Sequence of chain 1.A:
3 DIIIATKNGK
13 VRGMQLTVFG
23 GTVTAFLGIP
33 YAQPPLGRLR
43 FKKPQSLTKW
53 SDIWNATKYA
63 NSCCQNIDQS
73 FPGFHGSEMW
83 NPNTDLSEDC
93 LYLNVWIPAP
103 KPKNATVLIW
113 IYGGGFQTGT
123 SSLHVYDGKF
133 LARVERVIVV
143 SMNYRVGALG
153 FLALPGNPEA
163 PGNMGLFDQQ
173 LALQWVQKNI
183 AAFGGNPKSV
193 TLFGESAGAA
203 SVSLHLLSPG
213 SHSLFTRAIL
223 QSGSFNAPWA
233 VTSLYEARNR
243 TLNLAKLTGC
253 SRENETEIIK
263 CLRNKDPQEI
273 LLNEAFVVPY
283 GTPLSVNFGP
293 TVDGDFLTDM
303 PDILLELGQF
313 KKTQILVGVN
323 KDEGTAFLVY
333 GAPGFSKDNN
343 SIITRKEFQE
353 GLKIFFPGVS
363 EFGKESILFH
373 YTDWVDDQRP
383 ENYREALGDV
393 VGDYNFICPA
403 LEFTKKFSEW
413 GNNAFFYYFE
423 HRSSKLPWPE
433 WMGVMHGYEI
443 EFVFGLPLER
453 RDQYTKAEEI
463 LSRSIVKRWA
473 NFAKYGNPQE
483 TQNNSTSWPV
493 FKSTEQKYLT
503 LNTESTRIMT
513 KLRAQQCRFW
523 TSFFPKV

Binding-site contacts:
Ligand atom C7 contacts residue GLY336 of chain 1.A at 3.5 Å.
Ligand atom O7 contacts residue PRO335 of chain 1.A at 3.3 Å.
Ligand atom C8 contacts residue GLY336 of chain 1.A at 3.7 Å.
Ligand atom O7 contacts residue ASN341 of chain 1.A at 4.1 Å.
Ligand atom C5 contacts residue ASN341 of chain 1.A at 4.3 Å.
Ligand atom O4 contacts residue GLY336 of chain 1.A at 4.3 Å.
Ligand atom N2 contacts residue GLY336 of chain 1.A at 4.4 Å.
Ligand atom C5 contacts residue GLY336 of chain 1.A at 4.2 Å.
Ligand atom O7 contacts residue ASN342 of chain 1.A at 3.9 Å.
Ligand atom C3 contacts residue GLY336 of chain 1.A at 4.1 Å.
Ligand atom C2 contacts residue ASN341 of chain 1.A at 2.6 Å.
Ligand atom C3 contacts residue ASN341 of chain 1.A at 3.9 Å.
Ligand atom C7 contacts residue ASN341 of chain 1.A at 3.3 Å.
Ligand atom O7 contacts residue GLY336 of chain 1.A at 3.2 Å (h-bond).
Ligand atom C1 contacts residue ASN341 of chain 1.A at 1.4 Å.
Ligand atom C6 contacts residue SER338 of chain 1.A at 4.4 Å.
Ligand atom C1 contacts residue GLY336 of chain 1.A at 4.2 Å.
Ligand atom C6 contacts residue PHE337 of chain 1.A at 3.9 Å (hydrophobic).
Ligand atom C8 contacts residue PRO335 of chain 1.A at 4.2 Å (hydrophobic).
Ligand atom C6 contacts residue SER338 of chain 1.A at 3.9 Å.
Ligand atom C7 contacts residue PRO335 of chain 1.A at 4.1 Å (hydrophobic).
Ligand atom C6 contacts residue ASN341 of chain 1.A at 4.0 Å.
Ligand atom O5 contacts residue ASN341 of chain 1.A at 2.3 Å (h-bond).
Ligand atom C1 contacts residue SER338 of chain 1.A at 3.8 Å.
Ligand atom O5 contacts residue SER338 of chain 1.A at 4.1 Å.
Ligand atom C8 contacts residue ASN341 of chain 1.A at 3.3 Å.
Ligand atom N2 contacts residue ASN341 of chain 1.A at 3.2 Å (h-bond).
Ligand atom C8 contacts residue PHE337 of chain 1.A at 3.6 Å (hydrophobic).
Ligand atom C5 contacts residue ASN341 of chain 1.A at 3.6 Å.
Ligand atom C4 contacts residue ASN341 of chain 1.A at 4.2 Å.
Ligand atom C8 contacts residue ALA334 of chain 1.A at 4.1 Å (hydrophobic).
Ligand atom O5 contacts residue SER338 of chain 1.A at 3.5 Å.
Ligand atom C5 contacts residue SER338 of chain 1.A at 4.0 Å.
Ligand atom C5 contacts residue PHE337 of chain 1.A at 4.3 Å (hydrophobic).

A protein and the small-molecule ligand that binds it are described below.
Small molecule (SMILES): CC(=O)N[C@H]1[C@H](O[C@H]2[C@H](O)[C@@H](NC(C)=O)CO[C@@H]2CO[C@H]2O[C@@H](C)[C@@H](O)[C@@H](O)[C@@H]2O)O[C@H](CO)[C@@H](O)[C@@H]1O